Binding-site contacts:
Ligand atom O6 contacts residue ASN45 of chain 1.B at 3.3 Å (h-bond).
Ligand atom N2 contacts residue GLU43 of chain 1.B at 4.4 Å.
Ligand atom O5 contacts residue GLU43 of chain 1.B at 3.6 Å (salt-bridge).
Ligand atom O4 contacts residue GLU43 of chain 1.B at 3.8 Å.
Ligand atom C4 contacts residue GLU43 of chain 1.B at 3.9 Å.
Ligand atom C8 contacts residue ASN62 of chain 1.B at 3.1 Å.
Ligand atom C5 contacts residue ASN62 of chain 1.B at 3.3 Å.
Ligand atom O7 contacts residue GLU43 of chain 1.B at 3.8 Å.
Ligand atom O5 contacts residue ASN45 of chain 1.B at 3.5 Å (h-bond).
Ligand atom C5 contacts residue ASN45 of chain 1.B at 4.5 Å.
Ligand atom C7 contacts residue GLU43 of chain 1.B at 4.3 Å.
Ligand atom C1 contacts residue GLU43 of chain 1.B at 3.1 Å.
Ligand atom C1 contacts residue ASN45 of chain 1.B at 4.0 Å.
Ligand atom C2 contacts residue GLU43 of chain 1.B at 3.6 Å.
Ligand atom C6 contacts residue ASN45 of chain 1.B at 4.5 Å.
Ligand atom O7 contacts residue ASN44 of chain 1.B at 3.9 Å.
Ligand atom O5 contacts residue ASN62 of chain 1.B at 2.5 Å (h-bond).
Ligand atom O3 contacts residue GLU43 of chain 1.B at 4.5 Å.
Ligand atom C7 contacts residue ASN62 of chain 1.B at 3.0 Å.
Ligand atom C1 contacts residue ASN62 of chain 1.B at 1.4 Å.
Ligand atom C3 contacts residue ASN62 of chain 1.B at 3.6 Å.
Ligand atom O7 contacts residue ASN62 of chain 1.B at 3.8 Å.
Ligand atom C2 contacts residue ASN62 of chain 1.B at 2.5 Å.
Ligand atom N2 contacts residue ASN62 of chain 1.B at 2.6 Å (h-bond).
Ligand atom C4 contacts residue ASN62 of chain 1.B at 4.1 Å.

Sequence of chain 1.B:
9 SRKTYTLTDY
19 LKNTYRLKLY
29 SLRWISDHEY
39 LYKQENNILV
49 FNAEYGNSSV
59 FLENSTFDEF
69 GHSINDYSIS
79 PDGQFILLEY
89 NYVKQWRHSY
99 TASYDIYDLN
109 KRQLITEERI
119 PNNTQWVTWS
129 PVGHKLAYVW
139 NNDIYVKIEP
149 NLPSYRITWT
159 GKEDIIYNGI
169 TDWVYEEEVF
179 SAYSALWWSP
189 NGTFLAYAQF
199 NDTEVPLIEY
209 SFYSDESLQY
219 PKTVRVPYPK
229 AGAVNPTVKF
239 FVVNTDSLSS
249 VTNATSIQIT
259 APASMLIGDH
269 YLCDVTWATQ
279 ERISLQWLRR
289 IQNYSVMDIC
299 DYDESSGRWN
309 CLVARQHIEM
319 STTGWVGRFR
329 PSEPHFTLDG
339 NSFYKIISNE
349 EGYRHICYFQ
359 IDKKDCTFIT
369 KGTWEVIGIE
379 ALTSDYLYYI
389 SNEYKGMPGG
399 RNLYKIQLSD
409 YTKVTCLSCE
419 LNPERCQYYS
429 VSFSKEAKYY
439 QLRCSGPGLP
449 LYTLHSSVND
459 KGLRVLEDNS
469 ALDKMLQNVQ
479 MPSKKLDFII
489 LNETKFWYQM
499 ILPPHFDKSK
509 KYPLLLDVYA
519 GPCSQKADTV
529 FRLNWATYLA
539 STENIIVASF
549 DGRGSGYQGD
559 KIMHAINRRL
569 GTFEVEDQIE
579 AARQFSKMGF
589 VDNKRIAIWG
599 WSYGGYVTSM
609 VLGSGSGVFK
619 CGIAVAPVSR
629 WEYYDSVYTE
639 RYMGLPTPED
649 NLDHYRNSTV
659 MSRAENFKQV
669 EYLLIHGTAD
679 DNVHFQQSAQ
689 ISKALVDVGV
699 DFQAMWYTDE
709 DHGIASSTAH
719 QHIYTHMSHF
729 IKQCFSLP

This protein binds this small molecule.
Small molecule (SMILES): CC(=O)N[C@@H]1[C@@H](O)[C@H](O)[C@@H](CO)O[C@H]1O